Binding-site contacts:
Ligand atom O20 contacts residue GLN102 of chain 1.A at 3.9 Å.
Ligand atom C15 contacts residue PHE109 of chain 1.A at 3.7 Å (hydrophobic).
Ligand atom CL1 contacts residue LEU107 of chain 1.A at 4.0 Å.
Ligand atom C14 contacts residue THR100 of chain 1.A at 3.5 Å.
Ligand atom CL2 contacts residue ARG83 of chain 1.A at 4.0 Å.
Ligand atom C22 contacts residue GLN102 of chain 1.A at 3.1 Å.
Ligand atom C15 contacts residue THR100 of chain 1.A at 4.0 Å.
Ligand atom C5 contacts residue LEU107 of chain 1.A at 3.9 Å (hydrophobic).
Ligand atom C13 contacts residue LEU107 of chain 1.A at 3.8 Å (hydrophobic).
Ligand atom N10 contacts residue GLN102 of chain 1.A at 4.1 Å.
Ligand atom CL2 contacts residue THR80 of chain 1.A at 3.8 Å.
Ligand atom CL1 contacts residue ILE71 of chain 1.A at 3.6 Å.
Ligand atom F1 contacts residue PHE101 of chain 1.A at 3.4 Å.
Ligand atom C13 contacts residue THR100 of chain 1.A at 4.0 Å.
Ligand atom CL1 contacts residue VAL76 of chain 1.A at 4.0 Å.
Ligand atom C17 contacts residue ARG83 of chain 1.A at 4.0 Å.
Ligand atom C4 contacts residue VAL76 of chain 1.A at 4.0 Å (hydrophobic).
Ligand atom CL2 contacts residue VAL79 of chain 1.A at 3.7 Å.
Ligand atom F1 contacts residue LEU107 of chain 1.A at 4.1 Å.
Ligand atom N10 contacts residue LEU107 of chain 1.A at 3.9 Å.
Ligand atom C1 contacts residue GLN102 of chain 1.A at 4.1 Å.
Ligand atom C17 contacts residue VAL79 of chain 1.A at 3.9 Å (hydrophobic).
Ligand atom C4 contacts residue LEU107 of chain 1.A at 3.8 Å (hydrophobic).
Ligand atom C16 contacts residue ARG83 of chain 1.A at 4.2 Å.
Ligand atom C16 contacts residue VAL79 of chain 1.A at 3.6 Å (hydrophobic).
Ligand atom C3 contacts residue LEU107 of chain 1.A at 4.2 Å (hydrophobic).
Ligand atom C15 contacts residue TYR108 of chain 1.A at 3.8 Å (hydrophobic).
Ligand atom C13 contacts residue PHE101 of chain 1.A at 3.9 Å (hydrophobic).
Ligand atom C14 contacts residue LEU107 of chain 1.A at 3.9 Å (hydrophobic).
Ligand atom C15 contacts residue LEU107 of chain 1.A at 4.0 Å (hydrophobic).
Ligand atom C6 contacts residue LYS67 of chain 1.A at 4.0 Å.
Ligand atom CL1 contacts residue ILE70 of chain 1.A at 3.9 Å.
Ligand atom CL1 contacts residue LYS67 of chain 1.A at 3.8 Å.
Ligand atom C9 contacts residue GLN102 of chain 1.A at 4.0 Å.
Ligand atom F1 contacts residue GLN102 of chain 1.A at 3.6 Å.
Ligand atom C12 contacts residue LEU107 of chain 1.A at 3.8 Å (hydrophobic).
Ligand atom C11 contacts residue GLN102 of chain 1.A at 4.1 Å.
Ligand atom C16 contacts residue PHE109 of chain 1.A at 3.4 Å (hydrophobic).
Ligand atom C14 contacts residue PHE101 of chain 1.A at 3.6 Å (hydrophobic).
Ligand atom C14 contacts residue TYR108 of chain 1.A at 3.4 Å (hydrophobic).

A small-molecule ligand and the protein it binds are described below.
Small molecule (SMILES): CC(=O)CS/C(=N/c1ccc(Cl)cc1)NC(=O)c1c(F)cccc1Cl

Sequence of chain 1.A:
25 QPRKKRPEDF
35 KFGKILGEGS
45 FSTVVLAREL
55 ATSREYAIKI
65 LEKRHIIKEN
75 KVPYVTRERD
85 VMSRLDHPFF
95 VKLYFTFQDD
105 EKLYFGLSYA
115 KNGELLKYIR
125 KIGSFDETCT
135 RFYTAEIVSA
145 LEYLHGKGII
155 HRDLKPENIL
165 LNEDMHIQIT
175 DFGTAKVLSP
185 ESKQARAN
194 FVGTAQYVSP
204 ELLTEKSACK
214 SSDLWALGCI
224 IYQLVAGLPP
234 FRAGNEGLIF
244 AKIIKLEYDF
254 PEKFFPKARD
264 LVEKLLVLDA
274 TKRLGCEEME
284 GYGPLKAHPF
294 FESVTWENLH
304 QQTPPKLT